Sequence of chain 1.A:
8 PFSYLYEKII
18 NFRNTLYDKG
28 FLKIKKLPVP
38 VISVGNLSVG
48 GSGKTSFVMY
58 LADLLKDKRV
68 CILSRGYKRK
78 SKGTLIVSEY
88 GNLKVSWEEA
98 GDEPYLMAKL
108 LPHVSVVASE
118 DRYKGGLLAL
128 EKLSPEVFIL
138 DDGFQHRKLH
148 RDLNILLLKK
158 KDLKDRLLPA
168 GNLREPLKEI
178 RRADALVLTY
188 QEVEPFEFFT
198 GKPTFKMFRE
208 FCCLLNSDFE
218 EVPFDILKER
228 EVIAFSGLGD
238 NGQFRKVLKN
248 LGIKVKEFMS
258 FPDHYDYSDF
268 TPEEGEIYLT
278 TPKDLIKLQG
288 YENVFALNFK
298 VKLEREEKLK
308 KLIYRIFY

Binding-site contacts:
Ligand atom O3A contacts residue GLY48 of chain 1.A at 3.6 Å.
Ligand atom N7 contacts residue GLN240 of chain 1.A at 3.0 Å (h-bond).
Ligand atom O2B contacts residue SER49 of chain 1.A at 2.9 Å (h-bond).
Ligand atom N6 contacts residue ARG206 of chain 1.A at 3.5 Å (salt-bridge).
Ligand atom C3B contacts residue GLU100 of chain 1.A at 3.5 Å.
Ligand atom C1' contacts residue THR278 of chain 1.A at 3.7 Å.
Ligand atom O1A contacts residue GLY50 of chain 1.A at 3.0 Å (h-bond).
Ligand atom N7 contacts residue ARG206 of chain 1.A at 3.2 Å (salt-bridge).
Ligand atom O1B contacts residue THR52 of chain 1.A at 2.6 Å (h-bond).
Ligand atom O3G contacts residue GLU100 of chain 1.A at 3.7 Å.
Ligand atom C4 contacts residue THR278 of chain 1.A at 3.7 Å.
Ligand atom O5' contacts residue THR52 of chain 1.A at 3.4 Å (h-bond).
Ligand atom O1A contacts residue TYR187 of chain 1.A at 2.6 Å (h-bond).
Ligand atom N3 contacts residue THR278 of chain 1.A at 3.3 Å.
Ligand atom C2 contacts residue LEU294 of chain 1.A at 3.4 Å (hydrophobic).
Ligand atom O2' contacts residue PRO279 of chain 1.A at 3.6 Å.
Ligand atom PG contacts residue GLU100 of chain 1.A at 3.6 Å.
Ligand atom O1B contacts residue LYS51 of chain 1.A at 3.1 Å (salt-bridge).
Ligand atom O2B contacts residue GLY48 of chain 1.A at 3.6 Å.
Ligand atom N3 contacts residue PRO279 of chain 1.A at 3.6 Å.
Ligand atom O1B contacts residue GLY50 of chain 1.A at 3.6 Å.
Ligand atom C6 contacts residue PHE241 of chain 1.A at 3.7 Å (hydrophobic).
Ligand atom O1G contacts residue GLU100 of chain 1.A at 2.9 Å (salt-bridge).
Ligand atom O2G contacts residue LYS51 of chain 1.A at 2.7 Å (salt-bridge).
Ligand atom C5 contacts residue ARG206 of chain 1.A at 3.5 Å.
Ligand atom C2 contacts residue PHE296 of chain 1.A at 3.7 Å (hydrophobic).
Ligand atom O3' contacts residue THR52 of chain 1.A at 2.8 Å (h-bond).
Ligand atom C5' contacts residue THR52 of chain 1.A at 3.5 Å.
Ligand atom N3 contacts residue PHE296 of chain 1.A at 3.5 Å.
Ligand atom O2' contacts residue LYS280 of chain 1.A at 3.4 Å (salt-bridge).
Ligand atom N6 contacts residue GLN240 of chain 1.A at 3.0 Å (h-bond).
Ligand atom O2B contacts residue LYS51 of chain 1.A at 3.1 Å (salt-bridge).
Ligand atom N1 contacts residue PHE241 of chain 1.A at 3.6 Å.
Ligand atom C3' contacts residue THR52 of chain 1.A at 3.5 Å.
Ligand atom O3G contacts residue GLY48 of chain 1.A at 3.6 Å.
Ligand atom N1 contacts residue PHE208 of chain 1.A at 3.3 Å.
Ligand atom O3' contacts residue SER53 of chain 1.A at 3.6 Å.
Ligand atom O2B contacts residue GLY50 of chain 1.A at 3.1 Å (h-bond).
Ligand atom O4' contacts residue LYS280 of chain 1.A at 3.5 Å.
Ligand atom O4' contacts residue LEU235 of chain 1.A at 3.6 Å.

A protein and the small-molecule ligand that binds it are described below.
Small molecule (SMILES): Nc1ncnc2c1ncn2[C@@H]1O[C@H](CO[P](=O)(O)O[P](=O)(O)CP(=O)(O)O)[C@@H](O)[C@H]1O